Sequence of chain 1.A:
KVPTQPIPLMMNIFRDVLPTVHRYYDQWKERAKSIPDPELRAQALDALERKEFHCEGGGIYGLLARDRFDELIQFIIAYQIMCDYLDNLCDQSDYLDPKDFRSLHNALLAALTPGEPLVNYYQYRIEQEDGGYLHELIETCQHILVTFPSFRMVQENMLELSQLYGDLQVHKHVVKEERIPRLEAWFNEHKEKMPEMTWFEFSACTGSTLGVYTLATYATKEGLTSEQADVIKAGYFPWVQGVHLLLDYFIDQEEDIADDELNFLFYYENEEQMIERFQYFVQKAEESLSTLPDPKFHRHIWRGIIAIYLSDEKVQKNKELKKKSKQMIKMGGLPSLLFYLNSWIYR

Binding-site contacts:
Ligand atom C16 contacts residue ILE17 of chain 1.A at 3.9 Å (hydrophobic).
Ligand atom C4 contacts residue HIS58 of chain 1.A at 3.4 Å.
Ligand atom C4 contacts residue GLN84 of chain 1.A at 4.0 Å.
Ligand atom C6 contacts residue GLY62 of chain 1.A at 3.7 Å.
Ligand atom C11 contacts residue ILE312 of chain 1.A at 4.0 Å (hydrophobic).
Ligand atom C2 contacts residue TYR313 of chain 1.A at 3.8 Å (hydrophobic).
Ligand atom O1 contacts residue HIS58 of chain 1.A at 3.9 Å.
Ligand atom C9 contacts residue ILE305 of chain 1.A at 3.9 Å (hydrophobic).
Ligand atom C1 contacts residue HIS248 of chain 1.A at 3.7 Å.
Ligand atom C8 contacts residue GLY61 of chain 1.A at 3.7 Å.
Ligand atom C1 contacts residue HIS58 of chain 1.A at 3.7 Å.
Ligand atom C15 contacts residue HIS304 of chain 1.A at 3.9 Å.
Ligand atom C2 contacts residue HIS58 of chain 1.A at 3.4 Å.
Ligand atom C11 contacts residue GLY61 of chain 1.A at 4.0 Å.
Ligand atom C14 contacts residue ILE64 of chain 1.A at 3.4 Å (hydrophobic).
Ligand atom C7 contacts residue GLY61 of chain 1.A at 3.6 Å.
Ligand atom C2 contacts residue HIS248 of chain 1.A at 3.5 Å.
Ligand atom C6 contacts residue GLY61 of chain 1.A at 3.7 Å.
Ligand atom C17 contacts residue LEU13 of chain 1.A at 4.0 Å (hydrophobic).
Ligand atom C13 contacts residue ILE64 of chain 1.A at 3.4 Å (hydrophobic).
Ligand atom C7 contacts residue PHE57 of chain 1.A at 3.7 Å (hydrophobic).
Ligand atom C19 contacts residue HIS304 of chain 1.A at 3.4 Å.
Ligand atom C14 contacts residue ILE312 of chain 1.A at 3.4 Å (hydrophobic).
Ligand atom C15 contacts residue GLY308 of chain 1.A at 4.0 Å.
Ligand atom C3 contacts residue HIS58 of chain 1.A at 3.8 Å.
Ligand atom C12 contacts residue ILE305 of chain 1.A at 3.7 Å (hydrophobic).
Ligand atom C1 contacts residue THR213 of chain 1.A at 3.8 Å.
Ligand atom O1 contacts residue HIS248 of chain 1.A at 3.6 Å.
Ligand atom C9 contacts residue ILE309 of chain 1.A at 3.1 Å (hydrophobic).
Ligand atom C19 contacts residue LEU13 of chain 1.A at 3.7 Å (hydrophobic).
Ligand atom C3 contacts residue HIS248 of chain 1.A at 3.9 Å.
Ligand atom C6 contacts residue HIS58 of chain 1.A at 3.8 Å.
Ligand atom C1 contacts residue GLN84 of chain 1.A at 3.7 Å.
Ligand atom C10 contacts residue GLY61 of chain 1.A at 3.2 Å.
Ligand atom C8 contacts residue ILE309 of chain 1.A at 3.6 Å (hydrophobic).
Ligand atom C11 contacts residue ILE64 of chain 1.A at 3.8 Å (hydrophobic).
Ligand atom C5 contacts residue HIS58 of chain 1.A at 3.9 Å.
Ligand atom C4 contacts residue THR213 of chain 1.A at 3.8 Å.
Ligand atom C12 contacts residue ILE64 of chain 1.A at 3.5 Å (hydrophobic).
Ligand atom C10 contacts residue ILE305 of chain 1.A at 3.8 Å (hydrophobic).

A small-molecule ligand and the protein it binds are described below.
Small molecule (SMILES): CC(C)=CCC/C(C)=C/CC/C(C)=C/CC/C(C)=C/CO